Sequence of chain 1.E:
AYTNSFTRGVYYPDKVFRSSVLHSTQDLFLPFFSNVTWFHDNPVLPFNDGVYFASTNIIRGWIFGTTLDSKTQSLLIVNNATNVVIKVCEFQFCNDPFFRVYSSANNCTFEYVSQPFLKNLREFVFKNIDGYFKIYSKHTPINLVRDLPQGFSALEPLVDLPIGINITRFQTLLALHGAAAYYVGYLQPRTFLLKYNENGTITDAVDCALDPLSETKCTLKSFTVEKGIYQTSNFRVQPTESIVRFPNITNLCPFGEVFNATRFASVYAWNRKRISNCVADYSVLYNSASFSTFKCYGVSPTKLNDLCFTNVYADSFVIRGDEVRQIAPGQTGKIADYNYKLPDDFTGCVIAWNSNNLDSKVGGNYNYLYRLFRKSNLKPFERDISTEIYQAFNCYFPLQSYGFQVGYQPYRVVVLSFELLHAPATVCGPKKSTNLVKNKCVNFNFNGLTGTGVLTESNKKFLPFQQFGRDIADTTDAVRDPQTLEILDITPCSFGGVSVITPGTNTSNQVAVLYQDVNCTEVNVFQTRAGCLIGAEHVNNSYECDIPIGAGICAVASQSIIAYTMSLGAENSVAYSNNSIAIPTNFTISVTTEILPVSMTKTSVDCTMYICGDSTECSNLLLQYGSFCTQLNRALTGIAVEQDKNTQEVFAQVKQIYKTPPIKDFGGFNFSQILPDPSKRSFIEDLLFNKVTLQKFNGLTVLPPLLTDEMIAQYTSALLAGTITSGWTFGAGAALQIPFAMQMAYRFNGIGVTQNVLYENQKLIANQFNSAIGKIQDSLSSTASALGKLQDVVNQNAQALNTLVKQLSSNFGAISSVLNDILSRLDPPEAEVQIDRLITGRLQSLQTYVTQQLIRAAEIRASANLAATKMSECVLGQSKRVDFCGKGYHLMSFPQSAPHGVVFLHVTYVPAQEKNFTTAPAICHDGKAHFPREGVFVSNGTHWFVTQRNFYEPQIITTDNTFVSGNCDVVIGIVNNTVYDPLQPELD

Binding-site contacts:
Ligand atom C2 contacts residue ASN616 of chain 1.E at 2.5 Å.
Ligand atom N2 contacts residue ASN616 of chain 1.E at 2.9 Å (h-bond).
Ligand atom C1 contacts residue ASN616 of chain 1.E at 1.4 Å.
Ligand atom C5 contacts residue ASN616 of chain 1.E at 3.6 Å.
Ligand atom O5 contacts residue ASN616 of chain 1.E at 2.3 Å (h-bond).
Ligand atom C3 contacts residue ASN616 of chain 1.E at 3.8 Å.
Ligand atom C4 contacts residue ASN616 of chain 1.E at 4.2 Å.
Ligand atom C7 contacts residue ASN616 of chain 1.E at 3.5 Å.
Ligand atom O7 contacts residue ASN616 of chain 1.E at 3.4 Å (h-bond).

A small-molecule ligand and the protein it binds are described below.
Small molecule (SMILES): CC(=O)N[C@@H]1[C@@H](O)[C@H](O)[C@@H](CO)O[C@H]1O